This protein binds this small molecule.
Small molecule (SMILES): CC[C@H](C)[C@H](NC(=O)[C@@H](NC(=O)[C@@H](N)CS)C(C)C)C(=O)N[C@@H](CC(C)C)C(=O)O

Sequence of chain 1.H:
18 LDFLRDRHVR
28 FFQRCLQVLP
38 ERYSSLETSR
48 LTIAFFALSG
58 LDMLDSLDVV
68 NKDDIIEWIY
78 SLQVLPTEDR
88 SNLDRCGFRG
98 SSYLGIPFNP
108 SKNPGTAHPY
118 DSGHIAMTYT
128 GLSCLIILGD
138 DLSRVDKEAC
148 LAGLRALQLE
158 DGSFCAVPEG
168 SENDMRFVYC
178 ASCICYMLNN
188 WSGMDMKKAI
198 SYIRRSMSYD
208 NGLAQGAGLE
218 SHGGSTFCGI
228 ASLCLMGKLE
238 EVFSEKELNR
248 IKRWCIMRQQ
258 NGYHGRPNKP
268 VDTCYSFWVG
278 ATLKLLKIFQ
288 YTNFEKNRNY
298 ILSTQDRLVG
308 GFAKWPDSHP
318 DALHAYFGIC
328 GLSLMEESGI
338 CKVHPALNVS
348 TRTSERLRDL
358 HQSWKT

Sequence of chain 1.G:
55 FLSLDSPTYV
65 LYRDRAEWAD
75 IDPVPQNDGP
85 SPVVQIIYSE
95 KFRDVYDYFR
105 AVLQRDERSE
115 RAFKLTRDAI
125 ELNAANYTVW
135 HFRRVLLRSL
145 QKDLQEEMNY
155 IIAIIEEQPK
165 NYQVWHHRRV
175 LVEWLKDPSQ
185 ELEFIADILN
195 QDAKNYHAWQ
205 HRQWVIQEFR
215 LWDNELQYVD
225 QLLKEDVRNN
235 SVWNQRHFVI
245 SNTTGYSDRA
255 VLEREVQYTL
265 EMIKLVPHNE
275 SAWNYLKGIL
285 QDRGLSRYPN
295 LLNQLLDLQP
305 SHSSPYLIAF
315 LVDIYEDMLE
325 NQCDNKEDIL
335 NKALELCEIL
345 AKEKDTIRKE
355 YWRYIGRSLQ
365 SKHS

Binding-site contacts:
Ligand atom O contacts residue GRG1 of chain 1.FA at 3.9 Å.
Ligand atom CD2 contacts residue PHE174 of chain 1.H at 4.2 Å (hydrophobic).
Ligand atom CG1 contacts residue LEU320 of chain 1.H at 3.8 Å (hydrophobic).
Ligand atom CG1 contacts residue GER1 of chain 1.QA at 3.9 Å.
Ligand atom CA contacts residue GER1 of chain 1.QA at 4.1 Å.
Ligand atom C contacts residue ARG173 of chain 1.H at 3.7 Å.
Ligand atom N contacts residue ARG173 of chain 1.H at 4.2 Å.
Ligand atom O contacts residue GER1 of chain 1.QA at 4.2 Å.
Ligand atom N contacts residue GER1 of chain 1.QA at 3.1 Å.
Ligand atom O contacts residue ARG173 of chain 1.H at 2.8 Å (salt-bridge).
Ligand atom CD1 contacts residue ALA123 of chain 1.H at 4.3 Å (hydrophobic).
Ligand atom CD2 contacts residue HIS121 of chain 1.H at 4.3 Å.
Ligand atom CD2 contacts residue ARG173 of chain 1.H at 3.8 Å.
Ligand atom CG2 contacts residue LEU320 of chain 1.H at 4.3 Å (hydrophobic).
Ligand atom CG2 contacts residue GRG1 of chain 1.FA at 3.9 Å.
Ligand atom O contacts residue TYR166 of chain 1.G at 3.6 Å.
Ligand atom N contacts residue TYR166 of chain 1.G at 4.0 Å.
Ligand atom CA contacts residue TYR166 of chain 1.G at 4.0 Å (hydrophobic).
Ligand atom SG contacts residue LEU43 of chain 1.H at 4.1 Å.
Ligand atom C contacts residue TYR166 of chain 1.G at 3.6 Å (hydrophobic).
Ligand atom C contacts residue GER1 of chain 1.QA at 3.3 Å.
Ligand atom CD1 contacts residue MET124 of chain 1.H at 3.9 Å (hydrophobic).
Ligand atom CG2 contacts residue LEU320 of chain 1.H at 4.0 Å (hydrophobic).
Ligand atom CA contacts residue ARG173 of chain 1.H at 3.9 Å.
Ligand atom CD2 contacts residue ALA123 of chain 1.H at 4.3 Å (hydrophobic).
Ligand atom N contacts residue GER1 of chain 1.QA at 3.6 Å.
Ligand atom CB contacts residue LEU43 of chain 1.H at 4.0 Å (hydrophobic).
Ligand atom CD1 contacts residue PHE53 of chain 1.H at 4.3 Å (hydrophobic).
Ligand atom CG2 contacts residue GER1 of chain 1.QA at 4.0 Å.
Ligand atom O contacts residue TYR166 of chain 1.G at 3.9 Å.
Ligand atom CA contacts residue GER1 of chain 1.QA at 3.0 Å.
Ligand atom CD1 contacts residue GRG1 of chain 1.FA at 4.3 Å.
Ligand atom O contacts residue TYR166 of chain 1.G at 4.1 Å.
Ligand atom OXT contacts residue TYR166 of chain 1.G at 4.0 Å.
Ligand atom O contacts residue GLN167 of chain 1.G at 3.2 Å (h-bond).
Ligand atom CB contacts residue GER1 of chain 1.QA at 2.9 Å.
Ligand atom C contacts residue TYR166 of chain 1.G at 3.9 Å (hydrophobic).
Ligand atom SG contacts residue GER1 of chain 1.QA at 1.8 Å.
Ligand atom CD1 contacts residue LEU320 of chain 1.H at 3.5 Å (hydrophobic).
Ligand atom CD1 contacts residue THR49 of chain 1.H at 4.2 Å.